Sequence of chain 1.D:
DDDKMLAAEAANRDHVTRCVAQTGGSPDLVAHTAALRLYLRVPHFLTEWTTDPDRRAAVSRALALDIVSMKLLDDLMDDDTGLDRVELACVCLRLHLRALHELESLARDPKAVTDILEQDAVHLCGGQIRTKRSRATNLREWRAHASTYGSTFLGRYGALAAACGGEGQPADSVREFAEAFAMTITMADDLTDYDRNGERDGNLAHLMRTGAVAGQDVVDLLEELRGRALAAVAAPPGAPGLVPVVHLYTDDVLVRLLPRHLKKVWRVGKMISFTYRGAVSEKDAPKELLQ

Sequence of chain 1.C:
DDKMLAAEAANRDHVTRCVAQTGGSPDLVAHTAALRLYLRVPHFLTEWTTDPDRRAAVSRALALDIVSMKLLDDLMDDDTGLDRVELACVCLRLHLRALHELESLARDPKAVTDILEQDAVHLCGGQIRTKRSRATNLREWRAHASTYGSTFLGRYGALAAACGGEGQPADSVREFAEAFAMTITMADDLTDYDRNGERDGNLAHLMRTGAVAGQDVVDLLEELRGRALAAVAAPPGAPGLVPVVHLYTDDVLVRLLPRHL

The protein below binds the small molecule below.
Small molecule (SMILES): C/C=C(\C)CC/C=C(\C)CCC=C(C)C

Binding-site contacts:
Ligand atom C14 contacts residue GLN138 of chain 1.D at 3.6 Å.
Ligand atom C9 contacts residue GLN138 of chain 1.D at 4.1 Å.
Ligand atom C2 contacts residue PHE163 of chain 1.D at 4.1 Å (hydrophobic).
Ligand atom C15 contacts residue LEU83 of chain 1.D at 4.1 Å (hydrophobic).
Ligand atom C7 contacts residue TYR49 of chain 1.D at 3.7 Å (hydrophobic).
Ligand atom C4 contacts residue THR196 of chain 1.D at 4.1 Å.
Ligand atom C15 contacts residue MET87 of chain 1.D at 4.2 Å (hydrophobic).
Ligand atom C10 contacts residue MET80 of chain 1.D at 3.9 Å (hydrophobic).
Ligand atom C8 contacts residue PHE163 of chain 1.D at 4.3 Å (hydrophobic).
Ligand atom C7 contacts residue TYR159 of chain 1.D at 4.3 Å (hydrophobic).
Ligand atom C12 contacts residue GLN138 of chain 1.D at 3.4 Å.
Ligand atom C10 contacts residue LYS81 of chain 1.D at 3.8 Å.
Ligand atom C14 contacts residue MET87 of chain 1.D at 4.4 Å (hydrophobic).
Ligand atom C15 contacts residue MET80 of chain 1.D at 3.6 Å (hydrophobic).
Ligand atom C14 contacts residue LEU103 of chain 1.C at 4.3 Å (hydrophobic).
Ligand atom C2 contacts residue TYR49 of chain 1.D at 4.4 Å (hydrophobic).
Ligand atom C13 contacts residue MET87 of chain 1.D at 4.4 Å (hydrophobic).
Ligand atom C6 contacts residue TYR49 of chain 1.D at 4.4 Å (hydrophobic).
Ligand atom C11 contacts residue MET80 of chain 1.D at 4.4 Å (hydrophobic).
Ligand atom C14 contacts residue LEU134 of chain 1.D at 4.3 Å (hydrophobic).
Ligand atom C5 contacts residue PHE163 of chain 1.D at 4.0 Å (hydrophobic).
Ligand atom C10 contacts residue TYR49 of chain 1.D at 4.3 Å (hydrophobic).
Ligand atom C12 contacts residue PHE163 of chain 1.D at 4.3 Å (hydrophobic).
Ligand atom C3 contacts residue TYR159 of chain 1.D at 4.3 Å (hydrophobic).
Ligand atom C2 contacts residue LEU48 of chain 1.D at 4.4 Å (hydrophobic).
Ligand atom C5 contacts residue TYR159 of chain 1.D at 2.9 Å (hydrophobic).
Ligand atom C10 contacts residue ASP84 of chain 1.D at 4.0 Å.
Ligand atom C11 contacts residue PHE163 of chain 1.D at 3.9 Å (hydrophobic).
Ligand atom C4 contacts residue ILE195 of chain 1.D at 4.1 Å (hydrophobic).
Ligand atom C9 contacts residue PHE163 of chain 1.D at 3.9 Å (hydrophobic).
Ligand atom C10 contacts residue PHE163 of chain 1.D at 4.2 Å (hydrophobic).
Ligand atom C1 contacts residue LEU48 of chain 1.D at 3.1 Å (hydrophobic).
Ligand atom C5 contacts residue GLY160 of chain 1.D at 4.3 Å.
Ligand atom C13 contacts residue GLN138 of chain 1.D at 4.0 Å.
Ligand atom C11 contacts residue GLN138 of chain 1.D at 3.9 Å.
Ligand atom C9 contacts residue TYR159 of chain 1.D at 3.9 Å (hydrophobic).
Ligand atom C6 contacts residue TYR159 of chain 1.D at 3.3 Å (hydrophobic).
Ligand atom C14 contacts residue CYS100 of chain 1.C at 4.5 Å (hydrophobic).